Sequence of chain 2.A:
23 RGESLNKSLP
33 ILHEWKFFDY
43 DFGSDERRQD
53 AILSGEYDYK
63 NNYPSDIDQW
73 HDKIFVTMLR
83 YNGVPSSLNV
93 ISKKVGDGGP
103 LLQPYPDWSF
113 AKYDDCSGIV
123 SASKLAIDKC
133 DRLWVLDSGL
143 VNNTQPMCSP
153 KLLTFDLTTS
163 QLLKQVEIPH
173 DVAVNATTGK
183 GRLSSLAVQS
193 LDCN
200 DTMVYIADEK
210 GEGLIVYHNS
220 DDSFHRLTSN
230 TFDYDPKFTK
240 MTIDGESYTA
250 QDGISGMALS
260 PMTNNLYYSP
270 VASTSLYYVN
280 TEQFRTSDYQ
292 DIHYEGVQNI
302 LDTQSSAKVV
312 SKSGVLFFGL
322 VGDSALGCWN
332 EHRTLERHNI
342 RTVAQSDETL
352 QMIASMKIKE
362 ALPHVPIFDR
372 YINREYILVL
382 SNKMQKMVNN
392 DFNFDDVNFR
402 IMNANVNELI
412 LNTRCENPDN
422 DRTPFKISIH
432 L

This protein binds this small molecule.
Small molecule (SMILES): CC(=O)N[C@H]1CO[C@H](CO)[C@@H](O[C@@H](CN)OCCO)[C@@H]1O

Binding-site contacts:
Ligand atom C7 contacts residue ASN144 of chain 2.A at 4.0 Å.
Ligand atom C7 contacts residue VAL143 of chain 2.A at 4.4 Å (hydrophobic).
Ligand atom C3 contacts residue ASN144 of chain 2.A at 3.8 Å.
Ligand atom C2 contacts residue ASN144 of chain 2.A at 2.5 Å.
Ligand atom C6 contacts residue ASN84 of chain 2.A at 4.0 Å.
Ligand atom N2 contacts residue ASN144 of chain 2.A at 3.1 Å (h-bond).
Ligand atom N2 contacts residue VAL143 of chain 2.A at 4.1 Å.
Ligand atom C7 contacts residue GLN147 of chain 2.A at 4.4 Å.
Ligand atom O7 contacts residue ASN144 of chain 2.A at 4.4 Å.
Ligand atom C1 contacts residue ASN84 of chain 2.A at 3.4 Å.
Ligand atom O5 contacts residue ASN144 of chain 2.A at 2.3 Å (h-bond).
Ligand atom C1 contacts residue ASN144 of chain 2.A at 1.4 Å.
Ligand atom O7 contacts residue GLN147 of chain 2.A at 4.2 Å.
Ligand atom C5 contacts residue ASN144 of chain 2.A at 3.6 Å.
Ligand atom O5 contacts residue ASN84 of chain 2.A at 3.4 Å (h-bond).
Ligand atom C8 contacts residue VAL143 of chain 2.A at 3.8 Å (hydrophobic).
Ligand atom C4 contacts residue ASN144 of chain 2.A at 4.3 Å.
Ligand atom C5 contacts residue ASN84 of chain 2.A at 3.5 Å.
Ligand atom C8 contacts residue GLN147 of chain 2.A at 4.0 Å.